Sequence of chain 1.C:
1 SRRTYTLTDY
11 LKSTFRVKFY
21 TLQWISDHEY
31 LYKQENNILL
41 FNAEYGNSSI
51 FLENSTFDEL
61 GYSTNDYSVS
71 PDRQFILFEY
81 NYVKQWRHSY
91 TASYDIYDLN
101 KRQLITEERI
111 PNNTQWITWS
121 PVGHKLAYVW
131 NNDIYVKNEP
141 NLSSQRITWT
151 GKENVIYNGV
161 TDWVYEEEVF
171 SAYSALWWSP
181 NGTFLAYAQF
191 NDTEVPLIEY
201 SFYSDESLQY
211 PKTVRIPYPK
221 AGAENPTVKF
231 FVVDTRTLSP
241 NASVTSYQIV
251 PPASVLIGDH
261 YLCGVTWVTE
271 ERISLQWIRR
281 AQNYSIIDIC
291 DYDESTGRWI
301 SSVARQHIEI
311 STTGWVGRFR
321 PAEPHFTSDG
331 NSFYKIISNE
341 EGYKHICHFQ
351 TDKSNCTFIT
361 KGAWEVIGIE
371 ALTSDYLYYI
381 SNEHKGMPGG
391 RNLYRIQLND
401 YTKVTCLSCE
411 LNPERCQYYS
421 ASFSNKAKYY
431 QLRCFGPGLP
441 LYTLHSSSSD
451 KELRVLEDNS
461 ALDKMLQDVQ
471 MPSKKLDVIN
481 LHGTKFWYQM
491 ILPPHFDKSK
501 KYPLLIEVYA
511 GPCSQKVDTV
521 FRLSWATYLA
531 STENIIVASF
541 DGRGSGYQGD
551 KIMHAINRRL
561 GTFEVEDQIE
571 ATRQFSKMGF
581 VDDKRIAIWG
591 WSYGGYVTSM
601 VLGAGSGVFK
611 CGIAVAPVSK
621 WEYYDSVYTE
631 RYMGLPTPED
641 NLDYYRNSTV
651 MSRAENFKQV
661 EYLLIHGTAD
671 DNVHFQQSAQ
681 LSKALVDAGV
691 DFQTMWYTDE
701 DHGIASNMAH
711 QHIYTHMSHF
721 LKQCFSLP

Binding-site contacts:
Ligand atom O5 contacts residue ALA281 of chain 1.C at 3.8 Å.
Ligand atom O5 contacts residue ASN283 of chain 1.C at 2.4 Å (h-bond).
Ligand atom O7 contacts residue SER311 of chain 1.C at 3.7 Å.
Ligand atom O6 contacts residue ASP640 of chain 1.C at 4.0 Å.
Ligand atom N2 contacts residue ASN283 of chain 1.C at 2.9 Å (h-bond).
Ligand atom C8 contacts residue THR312 of chain 1.C at 4.2 Å.
Ligand atom C2 contacts residue ASN283 of chain 1.C at 2.4 Å.
Ligand atom O6 contacts residue ARG558 of chain 1.C at 3.5 Å (salt-bridge).
Ligand atom C3 contacts residue ASN283 of chain 1.C at 3.8 Å.
Ligand atom C7 contacts residue ASN283 of chain 1.C at 3.1 Å.
Ligand atom C1 contacts residue ALA281 of chain 1.C at 4.3 Å (hydrophobic).
Ligand atom C7 contacts residue SER311 of chain 1.C at 4.1 Å.
Ligand atom C5 contacts residue ALA281 of chain 1.C at 4.0 Å (hydrophobic).
Ligand atom C5 contacts residue ASN283 of chain 1.C at 3.7 Å.
Ligand atom C8 contacts residue SER311 of chain 1.C at 4.0 Å.
Ligand atom O7 contacts residue ASN283 of chain 1.C at 3.6 Å.
Ligand atom C6 contacts residue ALA281 of chain 1.C at 4.0 Å (hydrophobic).
Ligand atom C8 contacts residue ASN283 of chain 1.C at 3.8 Å.
Ligand atom C1 contacts residue ASN283 of chain 1.C at 1.4 Å.
Ligand atom C4 contacts residue ASN283 of chain 1.C at 4.2 Å.

A protein and the small-molecule ligand that binds it are described below.
Small molecule (SMILES): CC(=O)N[C@@H]1[C@@H](O)[C@H](O)[C@@H](CO)O[C@H]1O